The small molecule below binds the protein below.
Small molecule (SMILES): CC[C@H]1COC(c2ccc(OCCCCCCCc3cc(C)no3)cc2)=N1

Sequence of chain 4.C:
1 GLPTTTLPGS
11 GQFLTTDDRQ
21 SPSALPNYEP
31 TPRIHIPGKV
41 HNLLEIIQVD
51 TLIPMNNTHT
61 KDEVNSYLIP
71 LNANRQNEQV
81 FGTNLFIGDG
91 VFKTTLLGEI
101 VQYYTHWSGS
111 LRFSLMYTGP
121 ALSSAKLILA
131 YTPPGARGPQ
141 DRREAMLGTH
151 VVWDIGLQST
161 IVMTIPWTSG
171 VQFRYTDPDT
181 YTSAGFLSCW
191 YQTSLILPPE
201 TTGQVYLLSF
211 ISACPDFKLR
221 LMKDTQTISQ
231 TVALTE

Binding-site contacts:
Ligand atom C4C contacts residue VAL188 of chain 4.A at 3.9 Å (hydrophobic).
Ligand atom C4A contacts residue ASN198 of chain 4.A at 4.0 Å.
Ligand atom O1 contacts residue PHE186 of chain 4.A at 3.7 Å.
Ligand atom C2C contacts residue VAL188 of chain 4.A at 3.4 Å (hydrophobic).
Ligand atom C4 contacts residue PHE186 of chain 4.A at 3.5 Å (hydrophobic).
Ligand atom N2 contacts residue PRO174 of chain 4.A at 3.9 Å.
Ligand atom C4A contacts residue ILE215 of chain 4.A at 3.9 Å (hydrophobic).
Ligand atom C3C contacts residue VAL188 of chain 4.A at 3.2 Å (hydrophobic).
Ligand atom C4 contacts residue MET224 of chain 4.A at 4.0 Å (hydrophobic).
Ligand atom C6B contacts residue TYR197 of chain 4.A at 3.5 Å (hydrophobic).
Ligand atom C5C contacts residue ILE104 of chain 4.A at 4.0 Å (hydrophobic).
Ligand atom O1 contacts residue TYR152 of chain 4.A at 4.0 Å.
Ligand atom C4A contacts residue ASN219 of chain 4.A at 3.9 Å.
Ligand atom C31 contacts residue SER175 of chain 4.A at 3.6 Å.
Ligand atom CM2 contacts residue LEU116 of chain 4.A at 3.6 Å (hydrophobic).
Ligand atom C5 contacts residue PHE186 of chain 4.A at 3.7 Å (hydrophobic).
Ligand atom C1B contacts residue MET221 of chain 4.A at 3.7 Å (hydrophobic).
Ligand atom N2 contacts residue PHE186 of chain 4.A at 3.9 Å.
Ligand atom C5C contacts residue TYR128 of chain 4.A at 3.6 Å (hydrophobic).
Ligand atom C3 contacts residue PRO174 of chain 4.A at 3.8 Å (hydrophobic).
Ligand atom C5A contacts residue CYS199 of chain 4.A at 3.9 Å (hydrophobic).
Ligand atom C31 contacts residue ALA150 of chain 4.A at 3.8 Å (hydrophobic).
Ligand atom O1 contacts residue VAL188 of chain 4.A at 3.8 Å.
Ligand atom C2C contacts residue TYR152 of chain 4.A at 4.0 Å (hydrophobic).
Ligand atom C1C contacts residue MET224 of chain 4.A at 3.4 Å (hydrophobic).
Ligand atom C31 contacts residue VAL176 of chain 4.A at 3.3 Å (hydrophobic).
Ligand atom C5B contacts residue TYR197 of chain 4.A at 3.7 Å (hydrophobic).
Ligand atom C6C contacts residue VAL191 of chain 4.A at 3.5 Å (hydrophobic).
Ligand atom C2B contacts residue MET221 of chain 4.A at 3.6 Å (hydrophobic).
Ligand atom O1 contacts residue ALA24 of chain 4.C at 3.6 Å.
Ligand atom N2 contacts residue ALA24 of chain 4.C at 3.3 Å.
Ligand atom C5B contacts residue LEU106 of chain 4.A at 4.0 Å (hydrophobic).
Ligand atom O1B contacts residue MET221 of chain 4.A at 3.7 Å.
Ligand atom C3 contacts residue PHE186 of chain 4.A at 3.8 Å (hydrophobic).
Ligand atom C31 contacts residue PRO174 of chain 4.A at 3.4 Å (hydrophobic).
Ligand atom N3A contacts residue ASN219 of chain 4.A at 3.8 Å.
Ligand atom C5 contacts residue TYR152 of chain 4.A at 3.8 Å (hydrophobic).
Ligand atom C4 contacts residue TYR152 of chain 4.A at 3.9 Å (hydrophobic).
Ligand atom C5 contacts residue MET224 of chain 4.A at 4.0 Å (hydrophobic).
Ligand atom C7C contacts residue TYR128 of chain 4.A at 3.7 Å (hydrophobic).

Sequence of chain 4.A:
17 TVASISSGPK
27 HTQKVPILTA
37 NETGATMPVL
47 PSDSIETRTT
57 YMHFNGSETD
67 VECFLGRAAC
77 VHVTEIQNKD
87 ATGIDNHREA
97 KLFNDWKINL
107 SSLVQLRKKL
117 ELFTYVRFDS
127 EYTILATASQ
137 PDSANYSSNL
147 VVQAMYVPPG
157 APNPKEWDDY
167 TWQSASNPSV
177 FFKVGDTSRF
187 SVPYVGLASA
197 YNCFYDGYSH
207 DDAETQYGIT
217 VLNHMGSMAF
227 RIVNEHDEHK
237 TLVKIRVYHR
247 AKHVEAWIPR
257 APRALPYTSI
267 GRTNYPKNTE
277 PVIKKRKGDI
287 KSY